Sequence of chain 1.G:
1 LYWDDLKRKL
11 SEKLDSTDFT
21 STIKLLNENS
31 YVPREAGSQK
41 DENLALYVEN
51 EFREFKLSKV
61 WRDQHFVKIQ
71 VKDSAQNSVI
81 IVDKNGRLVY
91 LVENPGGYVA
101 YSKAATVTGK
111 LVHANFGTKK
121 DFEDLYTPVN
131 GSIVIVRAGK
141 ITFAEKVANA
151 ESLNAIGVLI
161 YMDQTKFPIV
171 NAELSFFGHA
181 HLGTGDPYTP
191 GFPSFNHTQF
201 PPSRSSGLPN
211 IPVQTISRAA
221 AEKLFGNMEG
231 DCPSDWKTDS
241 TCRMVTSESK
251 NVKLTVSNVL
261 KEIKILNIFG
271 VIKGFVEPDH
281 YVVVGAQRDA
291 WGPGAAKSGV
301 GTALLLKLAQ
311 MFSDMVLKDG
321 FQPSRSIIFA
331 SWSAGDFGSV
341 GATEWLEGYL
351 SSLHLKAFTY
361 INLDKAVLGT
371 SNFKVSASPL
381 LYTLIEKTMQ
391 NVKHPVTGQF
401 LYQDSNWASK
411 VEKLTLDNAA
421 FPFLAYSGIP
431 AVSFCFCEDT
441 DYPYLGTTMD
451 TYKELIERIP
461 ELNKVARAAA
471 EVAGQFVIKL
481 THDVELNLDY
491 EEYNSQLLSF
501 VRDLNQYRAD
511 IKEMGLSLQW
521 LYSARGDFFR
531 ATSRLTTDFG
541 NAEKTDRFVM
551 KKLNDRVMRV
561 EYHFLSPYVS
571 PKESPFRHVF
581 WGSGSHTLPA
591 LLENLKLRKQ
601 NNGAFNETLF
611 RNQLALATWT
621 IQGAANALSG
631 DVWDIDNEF

The small molecule below binds the protein below.
Small molecule (SMILES): CC(=O)N[C@@H]1[C@@H](O)[C@H](O)[C@@H](CO)O[C@H]1O

Binding-site contacts:
Ligand atom C6 contacts residue GLU262 of chain 1.H at 4.2 Å.
Ligand atom C7 contacts residue ASN196 of chain 1.H at 3.0 Å.
Ligand atom O5 contacts residue ASN196 of chain 1.H at 2.4 Å (h-bond).
Ligand atom C1 contacts residue PHE66 of chain 1.H at 4.2 Å (hydrophobic).
Ligand atom C8 contacts residue TRP520 of chain 1.G at 3.4 Å (hydrophobic).
Ligand atom C3 contacts residue PHE66 of chain 1.H at 4.4 Å (hydrophobic).
Ligand atom C2 contacts residue ASN196 of chain 1.H at 2.5 Å.
Ligand atom N2 contacts residue TRP520 of chain 1.G at 4.5 Å.
Ligand atom C5 contacts residue ASN196 of chain 1.H at 3.7 Å.
Ligand atom O6 contacts residue GLU262 of chain 1.H at 3.7 Å.
Ligand atom C5 contacts residue PHE66 of chain 1.H at 3.8 Å (hydrophobic).
Ligand atom C3 contacts residue ASN196 of chain 1.H at 3.8 Å.
Ligand atom O5 contacts residue PHE66 of chain 1.H at 4.3 Å.
Ligand atom C1 contacts residue ASN196 of chain 1.H at 1.4 Å.
Ligand atom O5 contacts residue GLU262 of chain 1.H at 4.2 Å.
Ligand atom C8 contacts residue ASN196 of chain 1.H at 4.3 Å.
Ligand atom O7 contacts residue TRP520 of chain 1.G at 3.8 Å.
Ligand atom C7 contacts residue TRP520 of chain 1.G at 3.8 Å (hydrophobic).
Ligand atom C8 contacts residue PHE639 of chain 1.G at 3.7 Å (hydrophobic).
Ligand atom O7 contacts residue ASN196 of chain 1.H at 2.4 Å (h-bond).
Ligand atom N2 contacts residue ASN196 of chain 1.H at 2.9 Å (h-bond).
Ligand atom O6 contacts residue THR198 of chain 1.H at 4.2 Å.
Ligand atom C4 contacts residue ASN196 of chain 1.H at 4.3 Å.

Sequence of chain 1.H:
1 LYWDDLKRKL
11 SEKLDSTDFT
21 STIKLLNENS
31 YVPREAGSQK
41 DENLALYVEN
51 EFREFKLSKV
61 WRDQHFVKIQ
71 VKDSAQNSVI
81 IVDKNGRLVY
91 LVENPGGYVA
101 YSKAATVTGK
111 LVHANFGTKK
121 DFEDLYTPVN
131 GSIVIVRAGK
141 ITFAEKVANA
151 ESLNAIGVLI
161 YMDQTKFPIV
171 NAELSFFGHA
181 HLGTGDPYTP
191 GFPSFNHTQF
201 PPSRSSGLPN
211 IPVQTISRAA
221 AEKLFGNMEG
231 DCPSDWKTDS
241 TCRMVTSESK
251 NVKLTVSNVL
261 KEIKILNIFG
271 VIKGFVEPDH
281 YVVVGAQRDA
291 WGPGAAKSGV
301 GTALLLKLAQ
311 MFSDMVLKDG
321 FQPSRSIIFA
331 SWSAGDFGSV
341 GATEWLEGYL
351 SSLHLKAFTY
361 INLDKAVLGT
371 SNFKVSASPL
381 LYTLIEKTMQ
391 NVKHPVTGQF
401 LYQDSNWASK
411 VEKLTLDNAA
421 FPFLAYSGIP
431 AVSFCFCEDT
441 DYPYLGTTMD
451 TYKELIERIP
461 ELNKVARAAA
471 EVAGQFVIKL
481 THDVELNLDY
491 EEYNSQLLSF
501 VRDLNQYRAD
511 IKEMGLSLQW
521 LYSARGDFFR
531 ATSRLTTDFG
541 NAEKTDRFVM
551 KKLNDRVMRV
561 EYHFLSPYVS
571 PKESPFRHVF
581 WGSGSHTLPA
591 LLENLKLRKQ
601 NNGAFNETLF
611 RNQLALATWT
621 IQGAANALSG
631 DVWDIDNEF